Sequence of chain 1.B:
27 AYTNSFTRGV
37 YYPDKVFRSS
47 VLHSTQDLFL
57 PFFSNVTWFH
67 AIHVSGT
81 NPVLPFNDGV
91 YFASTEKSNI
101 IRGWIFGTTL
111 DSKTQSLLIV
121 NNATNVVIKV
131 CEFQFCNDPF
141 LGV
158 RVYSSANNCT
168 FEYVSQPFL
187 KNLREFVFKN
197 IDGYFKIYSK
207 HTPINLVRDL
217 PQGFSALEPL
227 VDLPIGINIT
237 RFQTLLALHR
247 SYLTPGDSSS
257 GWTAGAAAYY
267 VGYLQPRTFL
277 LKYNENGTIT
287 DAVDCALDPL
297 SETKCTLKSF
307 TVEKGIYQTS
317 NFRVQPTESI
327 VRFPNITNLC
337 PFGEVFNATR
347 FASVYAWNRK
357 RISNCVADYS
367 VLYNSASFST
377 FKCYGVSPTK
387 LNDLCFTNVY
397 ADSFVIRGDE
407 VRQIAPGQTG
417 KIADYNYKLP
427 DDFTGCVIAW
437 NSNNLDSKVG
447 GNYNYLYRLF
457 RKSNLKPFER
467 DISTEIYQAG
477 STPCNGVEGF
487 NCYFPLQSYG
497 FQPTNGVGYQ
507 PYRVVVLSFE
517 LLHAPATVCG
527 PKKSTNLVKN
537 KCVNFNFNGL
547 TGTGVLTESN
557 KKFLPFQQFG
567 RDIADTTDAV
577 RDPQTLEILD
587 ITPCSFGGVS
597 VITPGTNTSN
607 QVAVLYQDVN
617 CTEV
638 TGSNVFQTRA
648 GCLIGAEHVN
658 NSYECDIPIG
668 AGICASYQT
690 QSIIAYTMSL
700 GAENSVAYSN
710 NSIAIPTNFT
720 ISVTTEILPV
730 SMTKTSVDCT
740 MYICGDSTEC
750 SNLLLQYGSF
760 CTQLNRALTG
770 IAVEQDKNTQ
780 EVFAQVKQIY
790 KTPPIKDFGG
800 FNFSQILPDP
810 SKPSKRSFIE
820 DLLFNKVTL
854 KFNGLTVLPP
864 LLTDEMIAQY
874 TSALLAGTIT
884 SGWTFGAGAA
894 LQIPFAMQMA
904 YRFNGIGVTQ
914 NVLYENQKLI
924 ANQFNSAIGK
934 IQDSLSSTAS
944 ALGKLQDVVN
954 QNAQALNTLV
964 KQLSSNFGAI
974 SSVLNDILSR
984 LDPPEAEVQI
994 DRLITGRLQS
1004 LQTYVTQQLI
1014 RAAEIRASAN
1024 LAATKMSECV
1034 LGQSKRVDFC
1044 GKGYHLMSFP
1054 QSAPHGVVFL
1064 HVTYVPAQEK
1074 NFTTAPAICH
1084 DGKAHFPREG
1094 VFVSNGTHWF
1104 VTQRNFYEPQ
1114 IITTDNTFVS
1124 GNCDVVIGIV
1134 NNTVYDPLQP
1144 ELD

Binding-site contacts:
Ligand atom O5 contacts residue ASN1134 of chain 1.B at 2.3 Å (h-bond).
Ligand atom C2 contacts residue ASN1134 of chain 1.B at 2.4 Å.
Ligand atom C1 contacts residue ASN1134 of chain 1.B at 1.4 Å.
Ligand atom N2 contacts residue ASN1134 of chain 1.B at 2.9 Å (h-bond).
Ligand atom C7 contacts residue ASN1134 of chain 1.B at 3.4 Å.
Ligand atom C5 contacts residue ASN1134 of chain 1.B at 3.6 Å.
Ligand atom O7 contacts residue ASN1134 of chain 1.B at 3.5 Å (h-bond).
Ligand atom O6 contacts residue ASN1134 of chain 1.B at 4.5 Å.
Ligand atom C4 contacts residue ASN1134 of chain 1.B at 4.2 Å.
Ligand atom C3 contacts residue ASN1134 of chain 1.B at 3.8 Å.
Ligand atom C8 contacts residue ILE1132 of chain 1.B at 4.3 Å (hydrophobic).

A small-molecule ligand and the protein it binds are described below.
Small molecule (SMILES): CC(=O)N[C@@H]1[C@@H](O)[C@H](O)[C@@H](CO)O[C@H]1O